Sequence of chain 33.A:
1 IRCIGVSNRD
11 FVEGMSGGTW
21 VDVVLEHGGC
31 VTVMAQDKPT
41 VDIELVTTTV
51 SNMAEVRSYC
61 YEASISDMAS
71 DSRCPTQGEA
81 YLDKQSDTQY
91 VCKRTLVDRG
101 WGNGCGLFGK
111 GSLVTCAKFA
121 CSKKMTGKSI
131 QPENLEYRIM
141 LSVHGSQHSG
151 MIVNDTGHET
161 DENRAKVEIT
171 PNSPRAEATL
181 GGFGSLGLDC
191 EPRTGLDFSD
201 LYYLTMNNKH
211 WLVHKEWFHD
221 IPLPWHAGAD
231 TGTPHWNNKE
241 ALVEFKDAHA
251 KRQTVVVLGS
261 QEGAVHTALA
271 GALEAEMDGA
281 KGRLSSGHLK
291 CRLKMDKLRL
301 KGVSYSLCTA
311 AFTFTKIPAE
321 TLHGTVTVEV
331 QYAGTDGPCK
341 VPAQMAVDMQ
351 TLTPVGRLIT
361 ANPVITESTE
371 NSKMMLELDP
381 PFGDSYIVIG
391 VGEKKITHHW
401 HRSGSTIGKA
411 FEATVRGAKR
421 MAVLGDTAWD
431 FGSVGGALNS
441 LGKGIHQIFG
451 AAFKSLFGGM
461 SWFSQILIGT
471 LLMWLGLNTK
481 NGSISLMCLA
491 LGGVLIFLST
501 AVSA

Binding-site contacts:
Ligand atom C6 contacts residue HIS158 of chain 33.A at 4.0 Å.
Ligand atom C2 contacts residue THR160 of chain 33.A at 2.7 Å.
Ligand atom N2 contacts residue THR160 of chain 33.A at 3.5 Å.
Ligand atom C3 contacts residue THR160 of chain 33.A at 3.9 Å.
Ligand atom C6 contacts residue THR160 of chain 33.A at 3.7 Å.
Ligand atom O7 contacts residue ASP161 of chain 33.A at 3.7 Å.
Ligand atom C4 contacts residue THR160 of chain 33.A at 3.6 Å.
Ligand atom C5 contacts residue ASN154 of chain 33.A at 3.8 Å.
Ligand atom C7 contacts residue THR160 of chain 33.A at 3.4 Å.
Ligand atom C1 contacts residue THR160 of chain 33.A at 3.0 Å.
Ligand atom O7 contacts residue THR160 of chain 33.A at 2.5 Å.
Ligand atom C4 contacts residue ASN154 of chain 33.A at 4.3 Å.
Ligand atom O3 contacts residue THR160 of chain 33.A at 4.3 Å.
Ligand atom O5 contacts residue ASN154 of chain 33.A at 2.4 Å (h-bond).
Ligand atom O5 contacts residue THR160 of chain 33.A at 3.2 Å.
Ligand atom C5 contacts residue THR160 of chain 33.A at 3.7 Å.
Ligand atom C8 contacts residue ILE152 of chain 33.A at 4.3 Å (hydrophobic).
Ligand atom O6 contacts residue HIS158 of chain 33.A at 3.4 Å (h-bond).
Ligand atom N2 contacts residue ASN154 of chain 33.A at 3.0 Å (h-bond).
Ligand atom O7 contacts residue ASN154 of chain 33.A at 2.7 Å (h-bond).
Ligand atom C7 contacts residue ASN154 of chain 33.A at 3.0 Å.
Ligand atom O5 contacts residue HIS158 of chain 33.A at 3.8 Å.
Ligand atom C8 contacts residue ASN154 of chain 33.A at 4.1 Å.
Ligand atom C8 contacts residue VAL153 of chain 33.A at 4.4 Å (hydrophobic).
Ligand atom C1 contacts residue ASN154 of chain 33.A at 1.6 Å.
Ligand atom C2 contacts residue ASN154 of chain 33.A at 2.5 Å.
Ligand atom C3 contacts residue ASN154 of chain 33.A at 3.9 Å.

This small molecule binds to this protein.
Small molecule (SMILES): CC(=O)N[C@@H]1[C@@H](O)[C@H](O)[C@@H](CO)O[C@H]1O